Sequence of chain 1.C:
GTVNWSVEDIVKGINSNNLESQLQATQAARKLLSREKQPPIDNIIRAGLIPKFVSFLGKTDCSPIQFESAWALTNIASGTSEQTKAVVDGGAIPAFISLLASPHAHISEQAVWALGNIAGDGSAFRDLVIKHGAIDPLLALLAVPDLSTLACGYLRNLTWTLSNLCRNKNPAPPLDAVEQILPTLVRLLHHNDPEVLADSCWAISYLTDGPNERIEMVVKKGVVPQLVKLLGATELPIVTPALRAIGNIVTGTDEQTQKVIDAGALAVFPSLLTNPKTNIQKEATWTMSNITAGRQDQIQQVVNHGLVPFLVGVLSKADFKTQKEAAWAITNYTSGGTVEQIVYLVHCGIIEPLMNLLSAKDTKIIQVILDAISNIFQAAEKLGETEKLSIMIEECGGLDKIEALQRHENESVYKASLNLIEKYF

Binding-site contacts:
Ligand atom O contacts residue ASN342 of chain 1.C at 3.3 Å (h-bond).
Ligand atom CD contacts residue VAL302 of chain 1.C at 3.4 Å (hydrophobic).
Ligand atom NH2 contacts residue GLU377 of chain 1.C at 2.8 Å (salt-bridge).
Ligand atom O contacts residue ASN384 of chain 1.C at 3.4 Å (h-bond).
Ligand atom CE contacts residue GLY304 of chain 1.C at 3.5 Å.
Ligand atom CD contacts residue ASN342 of chain 1.C at 3.7 Å.
Ligand atom CG2 contacts residue ASP261 of chain 1.C at 3.0 Å.
Ligand atom NH1 contacts residue GLU377 of chain 1.C at 3.0 Å (salt-bridge).
Ligand atom NE contacts residue TRP380 of chain 1.C at 3.6 Å.
Ligand atom NH1 contacts residue SER341 of chain 1.C at 3.2 Å (h-bond).
Ligand atom CB contacts residue ALA345 of chain 1.C at 3.4 Å (hydrophobic).
Ligand atom NZ contacts residue THR303 of chain 1.C at 2.8 Å (h-bond).
Ligand atom C contacts residue ASN342 of chain 1.C at 3.7 Å.
Ligand atom CZ contacts residue TRP380 of chain 1.C at 3.4 Å (hydrophobic).
Ligand atom CE contacts residue ASN264 of chain 1.C at 3.5 Å.
Ligand atom CA contacts residue ASN342 of chain 1.C at 3.5 Å.
Ligand atom NH2 contacts residue SER387 of chain 1.C at 3.5 Å (h-bond).
Ligand atom CE contacts residue GLY262 of chain 1.C at 3.6 Å.
Ligand atom NZ contacts residue ASN264 of chain 1.C at 3.1 Å (h-bond).
Ligand atom NZ contacts residue ASN342 of chain 1.C at 2.8 Å (h-bond).
Ligand atom CD contacts residue THR303 of chain 1.C at 3.5 Å.
Ligand atom O contacts residue TRP338 of chain 1.C at 2.9 Å (h-bond).
Ligand atom N contacts residue ASN342 of chain 1.C at 2.9 Å (h-bond).
Ligand atom NE contacts residue SER387 of chain 1.C at 3.7 Å.
Ligand atom CE contacts residue ALA345 of chain 1.C at 3.8 Å (hydrophobic).
Ligand atom CD contacts residue TRP380 of chain 1.C at 3.5 Å (hydrophobic).
Ligand atom NH2 contacts residue TRP380 of chain 1.C at 3.5 Å.
Ligand atom CB contacts residue ASN384 of chain 1.C at 3.8 Å.
Ligand atom NZ contacts residue GLY262 of chain 1.C at 2.8 Å (h-bond).
Ligand atom NH1 contacts residue TRP380 of chain 1.C at 3.5 Å.
Ligand atom CG contacts residue THR303 of chain 1.C at 3.3 Å.
Ligand atom OG1 contacts residue ASN300 of chain 1.C at 3.4 Å (h-bond).
Ligand atom CE contacts residue ASN342 of chain 1.C at 3.6 Å.
Ligand atom CB contacts residue THR303 of chain 1.C at 3.7 Å.
Ligand atom NZ contacts residue VAL302 of chain 1.C at 3.2 Å (h-bond).
Ligand atom CB contacts residue ASP261 of chain 1.C at 3.4 Å.
Ligand atom CE contacts residue THR303 of chain 1.C at 3.5 Å.
Ligand atom CZ contacts residue GLU377 of chain 1.C at 3.3 Å.
Ligand atom NZ contacts residue THR309 of chain 1.C at 2.9 Å (h-bond).
Ligand atom OG1 contacts residue ASP261 of chain 1.C at 2.7 Å (salt-bridge).

This protein binds this small molecule.
Small molecule (SMILES): C[C@@H](O)[C@@H](C=O)NC(=O)[C@H](CCCCN)NC(=O)[C@H](CCCN=C(N)N)NC(=O)[C@H](CCCCN)NC(=O)[C@@H](N)CCCN=C(N)N